A protein and the small-molecule ligand that binds it are described below.
Small molecule (SMILES): O=c1[nH]cnc2c1ncn2[C@@H]1O[C@H](COP(=O)(O)O)[C@@H](O)[C@H]1O

Binding-site contacts:
Ligand atom N1 contacts residue C641 of chain 1.T at 3.5 Å.
Ligand atom N3 contacts residue CYS180 of chain 1.H at 3.7 Å.
Ligand atom O5' contacts residue GLY177 of chain 1.H at 3.4 Å.
Ligand atom O1P contacts residue GLY215 of chain 1.H at 3.2 Å (h-bond).
Ligand atom O6 contacts residue GLY262 of chain 1.H at 3.4 Å.
Ligand atom C5' contacts residue TYR260 of chain 1.H at 3.8 Å (hydrophobic).
Ligand atom N7 contacts residue MET263 of chain 1.H at 3.0 Å (h-bond).
Ligand atom O3P contacts residue SER237 of chain 1.H at 2.8 Å (h-bond).
Ligand atom O6 contacts residue GLY291 of chain 1.H at 3.4 Å.
Ligand atom N3 contacts residue C641 of chain 1.T at 3.6 Å.
Ligand atom C6 contacts residue GLY264 of chain 1.H at 3.5 Å.
Ligand atom O3P contacts residue TYR260 of chain 1.H at 2.8 Å (h-bond).
Ligand atom O3' contacts residue SER51 of chain 1.H at 2.8 Å (h-bond).
Ligand atom C4' contacts residue ASP213 of chain 1.H at 3.8 Å.
Ligand atom O1P contacts residue SER178 of chain 1.H at 2.9 Å (h-bond).
Ligand atom C2 contacts residue C641 of chain 1.T at 3.3 Å.
Ligand atom O5' contacts residue GLY214 of chain 1.H at 3.7 Å.
Ligand atom C3' contacts residue SER51 of chain 1.H at 3.5 Å.
Ligand atom O3P contacts residue GLY236 of chain 1.H at 3.7 Å.
Ligand atom O6 contacts residue GLY264 of chain 1.H at 2.8 Å (h-bond).
Ligand atom O6 contacts residue MET263 of chain 1.H at 3.0 Å (h-bond).
Ligand atom C4 contacts residue ILE179 of chain 1.H at 3.8 Å (hydrophobic).
Ligand atom O2P contacts residue GLY214 of chain 1.H at 3.5 Å.
Ligand atom C8 contacts residue MET53 of chain 1.H at 3.7 Å (hydrophobic).
Ligand atom O2' contacts residue ASP213 of chain 1.H at 2.6 Å (salt-bridge).
Ligand atom O3P contacts residue SER178 of chain 1.H at 3.2 Å (h-bond).
Ligand atom C8 contacts residue ILE179 of chain 1.H at 3.7 Å (hydrophobic).
Ligand atom O2P contacts residue GLY215 of chain 1.H at 3.8 Å.
Ligand atom N1 contacts residue GLU290 of chain 1.H at 3.3 Å (salt-bridge).
Ligand atom C5 contacts residue ILE179 of chain 1.H at 3.6 Å (hydrophobic).
Ligand atom O3' contacts residue MET234 of chain 1.H at 3.7 Å.
Ligand atom C5 contacts residue MET263 of chain 1.H at 3.7 Å (hydrophobic).
Ligand atom C3' contacts residue MET53 of chain 1.H at 3.8 Å (hydrophobic).
Ligand atom C6 contacts residue MET263 of chain 1.H at 3.7 Å (hydrophobic).
Ligand atom C2 contacts residue CYS180 of chain 1.H at 3.5 Å (hydrophobic).
Ligand atom N7 contacts residue ILE179 of chain 1.H at 3.5 Å.
Ligand atom C3' contacts residue ASP213 of chain 1.H at 3.6 Å.
Ligand atom O3' contacts residue ASP213 of chain 1.H at 2.5 Å (salt-bridge).
Ligand atom O2P contacts residue GLY236 of chain 1.H at 3.4 Å (h-bond).
Ligand atom O1P contacts residue GLY177 of chain 1.H at 3.3 Å.

Sequence of chain 1.H:
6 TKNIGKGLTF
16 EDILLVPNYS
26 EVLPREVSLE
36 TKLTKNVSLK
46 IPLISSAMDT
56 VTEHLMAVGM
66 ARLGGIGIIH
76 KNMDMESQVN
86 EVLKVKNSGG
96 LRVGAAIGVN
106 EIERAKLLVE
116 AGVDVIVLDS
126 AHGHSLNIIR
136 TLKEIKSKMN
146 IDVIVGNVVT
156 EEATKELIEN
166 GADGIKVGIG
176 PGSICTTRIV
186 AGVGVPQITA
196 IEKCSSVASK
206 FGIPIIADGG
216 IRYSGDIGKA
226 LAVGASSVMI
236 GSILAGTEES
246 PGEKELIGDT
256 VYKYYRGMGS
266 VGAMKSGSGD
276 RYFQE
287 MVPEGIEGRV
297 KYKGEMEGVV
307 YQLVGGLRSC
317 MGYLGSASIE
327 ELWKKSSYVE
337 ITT